Sequence of chain 35.C:
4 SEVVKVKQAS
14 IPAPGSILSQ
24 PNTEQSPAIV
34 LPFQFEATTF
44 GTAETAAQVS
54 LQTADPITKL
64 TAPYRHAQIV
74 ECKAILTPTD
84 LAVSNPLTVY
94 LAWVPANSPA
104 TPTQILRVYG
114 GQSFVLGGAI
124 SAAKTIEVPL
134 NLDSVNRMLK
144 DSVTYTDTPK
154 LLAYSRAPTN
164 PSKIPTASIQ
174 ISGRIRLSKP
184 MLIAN

The protein below binds the small molecule below.
Small molecule (SMILES): Nc1ccn([C@@H]2O[C@H](CO[P](=O)(O)O[C@H]3[C@@H](O)[C@H](n4ccc(N)nc4=O)O[C@@H]3CO[P](=O)(O)O[C@H]3[C@@H](O)[C@H](n4ccc(N)nc4=O)O[C@@H]3CO)[C@@H](O)[C@H]2O)c(=O)n1

Binding-site contacts:
Ligand atom C1' contacts residue GLU74 of chain 35.C at 3.8 Å.
Ligand atom O3' contacts residue LYS8 of chain 35.C at 3.8 Å.
Ligand atom P contacts residue LYS10 of chain 35.C at 4.0 Å.
Ligand atom OP1 contacts residue PRO132 of chain 35.C at 3.6 Å.
Ligand atom C4' contacts residue GLU74 of chain 35.C at 3.9 Å.
Ligand atom OP1 contacts residue LYS8 of chain 35.C at 2.6 Å (salt-bridge).
Ligand atom C2' contacts residue ASN134 of chain 35.C at 4.3 Å.
Ligand atom OP1 contacts residue ASN134 of chain 35.C at 4.2 Å.
Ligand atom C2' contacts residue GLU74 of chain 35.C at 4.1 Å.
Ligand atom O5' contacts residue LYS8 of chain 35.C at 4.5 Å.
Ligand atom OP1 contacts residue LYS10 of chain 35.C at 4.3 Å.
Ligand atom OP2 contacts residue LYS8 of chain 35.C at 2.9 Å (salt-bridge).
Ligand atom O2' contacts residue GLU74 of chain 35.C at 3.2 Å.
Ligand atom O4' contacts residue GLU74 of chain 35.C at 3.7 Å.
Ligand atom O2' contacts residue LEU135 of chain 35.C at 4.3 Å.
Ligand atom O3' contacts residue ASN134 of chain 35.C at 4.2 Å.
Ligand atom OP2 contacts residue LYS10 of chain 35.C at 2.9 Å.
Ligand atom O2' contacts residue ASN134 of chain 35.C at 3.2 Å (h-bond).
Ligand atom P contacts residue LYS8 of chain 35.C at 3.0 Å.